The protein below binds the small molecule below.
Small molecule (SMILES): O=C([O-])C(=O)[O-]

Binding-site contacts:
Ligand atom O1 contacts residue GLU106 of chain 2.C at 2.9 Å (salt-bridge).
Ligand atom O1 contacts residue GLY63 of chain 2.C at 4.1 Å.
Ligand atom O4 contacts residue ILE141 of chain 2.C at 4.1 Å.
Ligand atom C1 contacts residue LEU64 of chain 2.C at 3.6 Å (hydrophobic).
Ligand atom O2 contacts residue GLY63 of chain 2.C at 3.3 Å.
Ligand atom C2 contacts residue MG1 of chain 2.M at 2.9 Å.
Ligand atom C1 contacts residue MG1 of chain 2.M at 2.9 Å.
Ligand atom O1 contacts residue GLU139 of chain 2.C at 4.2 Å.
Ligand atom O4 contacts residue GLU106 of chain 2.C at 3.0 Å (salt-bridge).
Ligand atom O3 contacts residue SER239 of chain 2.C at 4.2 Å.
Ligand atom C2 contacts residue GLU106 of chain 2.C at 3.4 Å.
Ligand atom O4 contacts residue LYS61 of chain 2.C at 3.0 Å (salt-bridge).
Ligand atom O2 contacts residue ASP79 of chain 2.C at 4.4 Å.
Ligand atom C1 contacts residue SER239 of chain 2.C at 3.9 Å.
Ligand atom O1 contacts residue SER239 of chain 2.C at 3.0 Å (h-bond).
Ligand atom C1 contacts residue ILE62 of chain 2.C at 4.4 Å (hydrophobic).
Ligand atom O1 contacts residue ILE62 of chain 2.C at 4.1 Å.
Ligand atom C2 contacts residue LYS61 of chain 2.C at 4.0 Å.
Ligand atom O4 contacts residue GLY63 of chain 2.C at 3.8 Å.
Ligand atom O2 contacts residue GLU106 of chain 2.C at 4.4 Å.
Ligand atom O2 contacts residue LYS61 of chain 2.C at 4.4 Å.
Ligand atom O3 contacts residue GLU106 of chain 2.C at 4.4 Å.
Ligand atom C1 contacts residue GLU106 of chain 2.C at 3.4 Å.
Ligand atom O3 contacts residue MG1 of chain 2.M at 4.2 Å.
Ligand atom O1 contacts residue GLU108 of chain 2.C at 3.1 Å (salt-bridge).
Ligand atom O2 contacts residue MG1 of chain 2.M at 4.2 Å.
Ligand atom O3 contacts residue THR65 of chain 2.C at 3.7 Å.
Ligand atom C2 contacts residue GLU139 of chain 2.C at 4.2 Å.
Ligand atom C1 contacts residue GLY63 of chain 2.C at 3.5 Å.
Ligand atom C1 contacts residue GLU108 of chain 2.C at 4.3 Å.
Ligand atom O4 contacts residue MG1 of chain 2.M at 2.2 Å.
Ligand atom C2 contacts residue LEU64 of chain 2.C at 3.5 Å (hydrophobic).
Ligand atom O3 contacts residue LEU64 of chain 2.C at 3.0 Å (h-bond).
Ligand atom O2 contacts residue LEU64 of chain 2.C at 3.0 Å (h-bond).
Ligand atom O1 contacts residue MG1 of chain 2.M at 2.1 Å.
Ligand atom O4 contacts residue GLU139 of chain 2.C at 3.0 Å (salt-bridge).
Ligand atom O4 contacts residue GLU108 of chain 2.C at 4.2 Å.
Ligand atom O3 contacts residue GLY63 of chain 2.C at 3.7 Å.
Ligand atom C2 contacts residue GLY63 of chain 2.C at 3.3 Å.
Ligand atom O1 contacts residue GLY238 of chain 2.C at 3.7 Å.

Sequence of chain 2.C:
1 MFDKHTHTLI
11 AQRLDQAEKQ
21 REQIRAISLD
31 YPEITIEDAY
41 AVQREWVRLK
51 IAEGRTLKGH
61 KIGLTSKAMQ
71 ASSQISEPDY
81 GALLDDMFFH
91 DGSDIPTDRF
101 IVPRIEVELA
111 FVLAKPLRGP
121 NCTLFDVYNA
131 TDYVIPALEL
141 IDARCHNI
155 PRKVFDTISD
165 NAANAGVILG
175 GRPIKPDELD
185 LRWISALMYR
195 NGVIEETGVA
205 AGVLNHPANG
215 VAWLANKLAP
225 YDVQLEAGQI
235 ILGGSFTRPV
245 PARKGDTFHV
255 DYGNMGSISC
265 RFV